A small-molecule ligand and the protein it binds are described below.
Small molecule (SMILES): CC(=O)N[C@@H]1[C@@H](O)[C@H](O)[C@@H](CO)O[C@H]1O

Sequence of chain 1.A:
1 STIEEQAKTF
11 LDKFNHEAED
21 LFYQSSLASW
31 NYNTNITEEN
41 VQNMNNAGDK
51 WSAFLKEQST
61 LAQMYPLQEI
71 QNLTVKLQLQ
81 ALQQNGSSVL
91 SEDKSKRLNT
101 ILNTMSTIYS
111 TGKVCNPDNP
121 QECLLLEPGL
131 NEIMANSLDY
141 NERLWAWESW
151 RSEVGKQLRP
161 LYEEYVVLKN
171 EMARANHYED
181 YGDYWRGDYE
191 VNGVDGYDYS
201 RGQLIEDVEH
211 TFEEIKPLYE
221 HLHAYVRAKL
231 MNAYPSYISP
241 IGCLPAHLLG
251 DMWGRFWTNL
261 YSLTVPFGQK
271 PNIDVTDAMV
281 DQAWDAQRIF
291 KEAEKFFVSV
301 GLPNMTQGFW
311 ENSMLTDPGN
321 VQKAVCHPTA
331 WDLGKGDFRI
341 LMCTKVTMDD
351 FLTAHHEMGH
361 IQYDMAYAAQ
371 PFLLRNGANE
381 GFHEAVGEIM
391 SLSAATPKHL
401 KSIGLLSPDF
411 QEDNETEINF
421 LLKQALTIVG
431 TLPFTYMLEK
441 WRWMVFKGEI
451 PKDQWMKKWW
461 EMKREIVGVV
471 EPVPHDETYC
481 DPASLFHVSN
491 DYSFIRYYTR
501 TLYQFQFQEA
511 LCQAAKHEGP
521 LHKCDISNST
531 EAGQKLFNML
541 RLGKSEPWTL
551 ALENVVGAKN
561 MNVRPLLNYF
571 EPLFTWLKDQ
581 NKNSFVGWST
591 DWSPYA

Binding-site contacts:
Ligand atom N2 contacts residue GLN63 of chain 1.A at 4.3 Å.
Ligand atom C3 contacts residue GLN63 of chain 1.A at 4.5 Å.
Ligand atom O7 contacts residue HIS177 of chain 1.A at 3.0 Å.
Ligand atom O7 contacts residue ASN85 of chain 1.A at 4.0 Å.
Ligand atom C3 contacts residue ASN85 of chain 1.A at 3.7 Å.
Ligand atom O5 contacts residue ASN85 of chain 1.A at 2.4 Å (h-bond).
Ligand atom C4 contacts residue ASN85 of chain 1.A at 4.2 Å.
Ligand atom C7 contacts residue ASN85 of chain 1.A at 3.6 Å.
Ligand atom N2 contacts residue ASN85 of chain 1.A at 2.8 Å (h-bond).
Ligand atom C1 contacts residue GLN63 of chain 1.A at 4.0 Å.
Ligand atom C2 contacts residue ASN85 of chain 1.A at 2.4 Å.
Ligand atom C5 contacts residue ASN85 of chain 1.A at 3.7 Å.
Ligand atom C1 contacts residue ASN85 of chain 1.A at 1.4 Å.
Ligand atom C7 contacts residue HIS177 of chain 1.A at 4.2 Å.